Binding-site contacts:
Ligand atom C4 contacts residue ASN446 of chain 1.A at 4.1 Å.
Ligand atom O5 contacts residue THR448 of chain 1.A at 4.2 Å.
Ligand atom C5 contacts residue THR448 of chain 1.A at 4.4 Å.
Ligand atom C5 contacts residue ASN446 of chain 1.A at 3.6 Å.
Ligand atom O7 contacts residue ASN446 of chain 1.A at 3.3 Å (h-bond).
Ligand atom O6 contacts residue VAL449 of chain 1.A at 4.3 Å.
Ligand atom C1 contacts residue THR448 of chain 1.A at 3.8 Å.
Ligand atom O5 contacts residue VAL449 of chain 1.A at 3.4 Å.
Ligand atom C1 contacts residue ASN446 of chain 1.A at 1.4 Å.
Ligand atom C1 contacts residue VAL449 of chain 1.A at 4.0 Å (hydrophobic).
Ligand atom C5 contacts residue VAL449 of chain 1.A at 4.1 Å (hydrophobic).
Ligand atom N2 contacts residue ASN446 of chain 1.A at 2.9 Å (h-bond).
Ligand atom C3 contacts residue ASN446 of chain 1.A at 3.7 Å.
Ligand atom C6 contacts residue VAL449 of chain 1.A at 4.0 Å (hydrophobic).
Ligand atom C7 contacts residue ASN446 of chain 1.A at 3.4 Å.
Ligand atom O5 contacts residue ASN446 of chain 1.A at 2.3 Å (h-bond).
Ligand atom C2 contacts residue ASN446 of chain 1.A at 2.4 Å.

Sequence of chain 1.A:
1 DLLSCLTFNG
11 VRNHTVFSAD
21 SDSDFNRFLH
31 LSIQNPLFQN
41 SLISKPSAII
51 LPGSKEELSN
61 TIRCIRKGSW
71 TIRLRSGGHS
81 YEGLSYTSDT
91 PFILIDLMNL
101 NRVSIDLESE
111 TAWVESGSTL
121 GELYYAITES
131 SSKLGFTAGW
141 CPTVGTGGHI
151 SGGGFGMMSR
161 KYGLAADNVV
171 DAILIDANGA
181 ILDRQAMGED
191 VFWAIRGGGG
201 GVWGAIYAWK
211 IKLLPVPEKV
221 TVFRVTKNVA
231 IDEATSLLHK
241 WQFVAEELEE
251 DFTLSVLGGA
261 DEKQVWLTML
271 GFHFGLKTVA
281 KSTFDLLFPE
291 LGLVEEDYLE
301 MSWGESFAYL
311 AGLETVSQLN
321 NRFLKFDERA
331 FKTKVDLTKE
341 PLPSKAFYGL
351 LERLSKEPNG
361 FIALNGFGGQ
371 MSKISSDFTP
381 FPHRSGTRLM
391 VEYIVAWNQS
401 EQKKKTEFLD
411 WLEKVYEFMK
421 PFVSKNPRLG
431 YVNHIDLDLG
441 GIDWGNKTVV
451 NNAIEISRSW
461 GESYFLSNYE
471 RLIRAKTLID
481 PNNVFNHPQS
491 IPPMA

A small-molecule ligand and the protein it binds are described below.
Small molecule (SMILES): CC(=O)N[C@@H]1[C@@H](O)[C@H](O)[C@@H](CO)O[C@H]1O